Sequence of chain 49.A:
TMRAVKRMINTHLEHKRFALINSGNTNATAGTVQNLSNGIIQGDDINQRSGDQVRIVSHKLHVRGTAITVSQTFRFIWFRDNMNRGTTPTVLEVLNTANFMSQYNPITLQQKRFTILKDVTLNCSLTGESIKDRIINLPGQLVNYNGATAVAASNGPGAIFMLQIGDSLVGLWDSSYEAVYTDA

Binding-site contacts:
Ligand atom C4 contacts residue ARG19 of chain 49.A at 3.9 Å.
Ligand atom N3 contacts residue A2 of chain 49.B at 3.7 Å.
Ligand atom O5' contacts residue ARG15 of chain 49.A at 3.6 Å.
Ligand atom O2 contacts residue A1 of chain 49.B at 2.7 Å (h-bond).
Ligand atom O4' contacts residue ARG19 of chain 49.A at 3.9 Å.
Ligand atom C4 contacts residue A3 of chain 49.B at 3.6 Å.
Ligand atom OP2 contacts residue ARG19 of chain 49.A at 2.1 Å (salt-bridge).
Ligand atom OP2 contacts residue ALA16 of chain 49.A at 4.1 Å.
Ligand atom O5' contacts residue ARG19 of chain 49.A at 2.1 Å (salt-bridge).
Ligand atom C2 contacts residue A2 of chain 49.B at 3.9 Å.
Ligand atom N1 contacts residue A3 of chain 49.B at 4.3 Å.
Ligand atom OP1 contacts residue MET14 of chain 49.A at 3.8 Å.
Ligand atom N3 contacts residue A1 of chain 49.B at 2.7 Å (h-bond).
Ligand atom O2 contacts residue A2 of chain 49.B at 3.7 Å.
Ligand atom O4 contacts residue A3 of chain 49.B at 2.8 Å (h-bond).
Ligand atom OP1 contacts residue LYS18 of chain 49.A at 3.7 Å.
Ligand atom OP1 contacts residue ARG19 of chain 49.A at 4.1 Å.
Ligand atom C4 contacts residue A1 of chain 49.B at 3.4 Å.
Ligand atom C6 contacts residue ARG19 of chain 49.A at 2.7 Å.
Ligand atom C5' contacts residue ARG19 of chain 49.A at 3.2 Å.
Ligand atom C3' contacts residue ARG19 of chain 49.A at 3.4 Å.
Ligand atom OP1 contacts residue ARG15 of chain 49.A at 2.5 Å.
Ligand atom N3 contacts residue A3 of chain 49.B at 2.8 Å (h-bond).
Ligand atom N1 contacts residue ARG19 of chain 49.A at 3.9 Å.
Ligand atom C1' contacts residue ARG19 of chain 49.A at 4.3 Å.
Ligand atom O4 contacts residue A1 of chain 49.B at 3.0 Å (h-bond).
Ligand atom C2 contacts residue A1 of chain 49.B at 3.1 Å.
Ligand atom P contacts residue ARG15 of chain 49.A at 3.1 Å.
Ligand atom OP2 contacts residue ARG15 of chain 49.A at 2.5 Å.
Ligand atom O3' contacts residue ARG15 of chain 49.A at 3.1 Å (salt-bridge).
Ligand atom P contacts residue ARG19 of chain 49.A at 2.8 Å.
Ligand atom C2' contacts residue ARG19 of chain 49.A at 3.6 Å.
Ligand atom C2 contacts residue A3 of chain 49.B at 3.5 Å.
Ligand atom O2 contacts residue A3 of chain 49.B at 3.2 Å.
Ligand atom C4' contacts residue ARG15 of chain 49.A at 3.3 Å.
Ligand atom C3' contacts residue ARG15 of chain 49.A at 3.8 Å.
Ligand atom C5' contacts residue ARG15 of chain 49.A at 2.5 Å.
Ligand atom O3' contacts residue ARG19 of chain 49.A at 3.6 Å (salt-bridge).
Ligand atom C4' contacts residue ARG19 of chain 49.A at 3.7 Å.
Ligand atom C5 contacts residue ARG19 of chain 49.A at 2.9 Å.

The small molecule below binds the protein below.
Small molecule (SMILES): O=c1ccn([C@@H]2O[C@H](CO[P](=O)(O)O[C@H]3[C@@H](O)[C@H](n4ccc(=O)[nH]c4=O)O[C@@H]3CO[P](=O)(O)O[C@H]3[C@@H](O)[C@H](n4ccc(=O)[nH]c4=O)O[C@@H]3CO[P](=O)(O)O[C@H]3[C@@H](O)[C@H](n4ccc(=O)[nH]c4=O)O[C@@H]3COP(=O)=O)[C@@H](O)[C@H]2O)c(=O)[nH]1